A protein and the small-molecule ligand that binds it are described below.
Small molecule (SMILES): O=C([O-])C(=O)[O-]

Binding-site contacts:
Ligand atom C2 contacts residue MG1 of chain 1.E at 4.0 Å.
Ligand atom C1 contacts residue ATP1 of chain 1.I at 3.2 Å.
Ligand atom O4 contacts residue LYS239 of chain 1.A at 2.6 Å (salt-bridge).
Ligand atom O1 contacts residue GLU241 of chain 1.A at 3.1 Å (salt-bridge).
Ligand atom O2 contacts residue LYS239 of chain 1.A at 3.2 Å (salt-bridge).
Ligand atom O3 contacts residue ALA262 of chain 1.A at 3.9 Å.
Ligand atom O4 contacts residue ATP1 of chain 1.I at 2.9 Å (h-bond).
Ligand atom C2 contacts residue ASP265 of chain 1.A at 4.0 Å.
Ligand atom O2 contacts residue ALA262 of chain 1.A at 3.6 Å.
Ligand atom C2 contacts residue LYS239 of chain 1.A at 3.3 Å.
Ligand atom O3 contacts residue MG1 of chain 1.E at 3.1 Å.
Ligand atom O3 contacts residue ARG263 of chain 1.A at 4.0 Å.
Ligand atom C1 contacts residue GLU241 of chain 1.A at 3.7 Å.
Ligand atom C1 contacts residue ASP265 of chain 1.A at 3.6 Å.
Ligand atom C2 contacts residue ALA262 of chain 1.A at 3.4 Å (hydrophobic).
Ligand atom O1 contacts residue GLY264 of chain 1.A at 3.6 Å.
Ligand atom C1 contacts residue ALA262 of chain 1.A at 3.5 Å (hydrophobic).
Ligand atom O3 contacts residue ATP1 of chain 1.I at 4.0 Å.
Ligand atom O3 contacts residue ASP265 of chain 1.A at 4.1 Å.
Ligand atom O2 contacts residue ATP1 of chain 1.I at 3.1 Å (h-bond).
Ligand atom O1 contacts residue ATP1 of chain 1.I at 3.1 Å (h-bond).
Ligand atom O3 contacts residue THR297 of chain 1.A at 2.4 Å (h-bond).
Ligand atom O3 contacts residue GLY264 of chain 1.A at 3.2 Å (h-bond).
Ligand atom C1 contacts residue MG1 of chain 1.F at 3.8 Å.
Ligand atom O1 contacts residue ASP265 of chain 1.A at 2.6 Å (salt-bridge).
Ligand atom C1 contacts residue THR297 of chain 1.A at 3.6 Å.
Ligand atom O4 contacts residue ALA262 of chain 1.A at 3.7 Å.
Ligand atom O2 contacts residue THR297 of chain 1.A at 4.0 Å.
Ligand atom O1 contacts residue ALA262 of chain 1.A at 4.0 Å.
Ligand atom O2 contacts residue MG1 of chain 1.E at 4.0 Å.
Ligand atom C2 contacts residue MG1 of chain 1.F at 3.1 Å.
Ligand atom C1 contacts residue GLY264 of chain 1.A at 3.9 Å.
Ligand atom C1 contacts residue MG1 of chain 1.E at 3.5 Å.
Ligand atom C2 contacts residue ATP1 of chain 1.I at 3.1 Å.
Ligand atom O4 contacts residue ASP265 of chain 1.A at 3.5 Å (salt-bridge).
Ligand atom O4 contacts residue MG1 of chain 1.F at 2.0 Å.
Ligand atom O1 contacts residue MG1 of chain 1.F at 3.4 Å.
Ligand atom O2 contacts residue ARG50 of chain 1.A at 3.6 Å.
Ligand atom C2 contacts residue GLU241 of chain 1.A at 3.5 Å.
Ligand atom O4 contacts residue GLU241 of chain 1.A at 2.8 Å (salt-bridge).

Sequence of chain 1.A:
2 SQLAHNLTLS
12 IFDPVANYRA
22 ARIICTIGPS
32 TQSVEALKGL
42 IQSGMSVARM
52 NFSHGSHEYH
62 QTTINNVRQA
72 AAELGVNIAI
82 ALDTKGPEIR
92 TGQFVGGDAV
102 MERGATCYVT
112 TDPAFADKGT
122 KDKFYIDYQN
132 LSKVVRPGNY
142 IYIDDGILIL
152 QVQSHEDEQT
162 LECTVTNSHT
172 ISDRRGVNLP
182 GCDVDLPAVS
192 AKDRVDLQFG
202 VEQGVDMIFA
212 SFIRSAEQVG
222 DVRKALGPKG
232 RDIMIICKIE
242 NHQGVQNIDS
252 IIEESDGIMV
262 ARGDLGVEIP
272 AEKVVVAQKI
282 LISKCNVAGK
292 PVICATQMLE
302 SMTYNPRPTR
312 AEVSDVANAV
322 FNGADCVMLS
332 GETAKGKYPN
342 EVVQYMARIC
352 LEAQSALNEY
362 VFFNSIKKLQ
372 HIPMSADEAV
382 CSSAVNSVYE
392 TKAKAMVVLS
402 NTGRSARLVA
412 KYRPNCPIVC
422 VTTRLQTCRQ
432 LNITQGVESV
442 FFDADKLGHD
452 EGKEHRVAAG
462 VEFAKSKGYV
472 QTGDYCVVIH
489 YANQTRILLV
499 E